A small-molecule ligand and the protein it binds are described below.
Small molecule (SMILES): CC(=O)N[C@H]1[C@H](O[C@H]2[C@H](O)[C@@H](NC(C)=O)CO[C@@H]2CO)O[C@H](CO)[C@@H](O)[C@@H]1O

Sequence of chain 1.C:
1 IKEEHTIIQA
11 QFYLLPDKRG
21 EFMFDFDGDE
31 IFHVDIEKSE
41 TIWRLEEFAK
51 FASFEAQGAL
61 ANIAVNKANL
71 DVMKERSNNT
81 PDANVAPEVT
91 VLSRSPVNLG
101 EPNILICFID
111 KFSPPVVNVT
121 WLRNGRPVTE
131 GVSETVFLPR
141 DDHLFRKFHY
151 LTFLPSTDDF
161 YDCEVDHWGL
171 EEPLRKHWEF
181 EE

Binding-site contacts:
Ligand atom C5 contacts residue ASN118 of chain 1.C at 3.7 Å.
Ligand atom C8 contacts residue ARG19 of chain 1.C at 4.2 Å.
Ligand atom C7 contacts residue TRP168 of chain 1.C at 3.9 Å (hydrophobic).
Ligand atom C4 contacts residue ASN118 of chain 1.C at 4.3 Å.
Ligand atom O3 contacts residue TRP168 of chain 1.C at 3.5 Å.
Ligand atom N2 contacts residue TRP168 of chain 1.C at 4.4 Å.
Ligand atom C7 contacts residue ASN118 of chain 1.C at 3.1 Å.
Ligand atom C8 contacts residue HIS167 of chain 1.C at 3.9 Å.
Ligand atom C1 contacts residue ASN118 of chain 1.C at 1.4 Å.
Ligand atom C8 contacts residue ASN118 of chain 1.C at 4.3 Å.
Ligand atom N2 contacts residue ASP166 of chain 1.C at 3.7 Å.
Ligand atom O5 contacts residue ASN118 of chain 1.C at 2.4 Å (h-bond).
Ligand atom C8 contacts residue ASP166 of chain 1.C at 3.5 Å.
Ligand atom O7 contacts residue TRP168 of chain 1.C at 3.9 Å.
Ligand atom C3 contacts residue ASN118 of chain 1.C at 3.8 Å.
Ligand atom O7 contacts residue ASN118 of chain 1.C at 3.1 Å (h-bond).
Ligand atom C3 contacts residue TRP168 of chain 1.C at 4.2 Å (hydrophobic).
Ligand atom N2 contacts residue ASN118 of chain 1.C at 2.9 Å (h-bond).
Ligand atom C2 contacts residue ASN118 of chain 1.C at 2.5 Å.
Ligand atom C7 contacts residue ASP166 of chain 1.C at 3.9 Å.
Ligand atom C8 contacts residue TRP168 of chain 1.C at 3.8 Å (hydrophobic).